Binding-site contacts:
Ligand atom N2 contacts residue NAG1 of chain 1.D at 0.3 Å (h-bond).
Ligand atom C2 contacts residue NAG1 of chain 1.D at 0.3 Å.
Ligand atom O3 contacts residue NAG1 of chain 1.C at 0.2 Å (h-bond).
Ligand atom C2 contacts residue NAG1 of chain 1.C at 0.2 Å.
Ligand atom C1 contacts residue NAG1 of chain 1.C at 1.4 Å.
Ligand atom C6 contacts residue FUC1 of chain 1.E at 0.3 Å.
Ligand atom O3 contacts residue NAG1 of chain 1.D at 0.3 Å (h-bond).
Ligand atom C6 contacts residue NAG1 of chain 1.C at 0.5 Å.
Ligand atom C1 contacts residue ASN13 of chain 1.A at 1.4 Å.
Ligand atom C3 contacts residue NAG1 of chain 1.D at 0.3 Å.
Ligand atom O6 contacts residue NAG1 of chain 1.D at 0.2 Å (h-bond).
Ligand atom C4 contacts residue NAG1 of chain 1.C at 0.3 Å.
Ligand atom C1 contacts residue FUC1 of chain 1.E at 0.2 Å.
Ligand atom C1 contacts residue NAG1 of chain 1.D at 0.3 Å.
Ligand atom C4 contacts residue FUC1 of chain 1.E at 0.2 Å.
Ligand atom O4 contacts residue FUC1 of chain 1.E at 0.2 Å (h-bond).
Ligand atom C4 contacts residue NAG1 of chain 1.D at 0.3 Å.
Ligand atom C7 contacts residue NAG1 of chain 1.D at 0.3 Å.
Ligand atom C2 contacts residue FUC1 of chain 1.E at 0.2 Å.
Ligand atom O6 contacts residue NAG1 of chain 1.C at 0.4 Å (h-bond).
Ligand atom O3 contacts residue FUC1 of chain 1.E at 0.2 Å (h-bond).
Ligand atom C3 contacts residue FUC1 of chain 1.E at 0.1 Å.
Ligand atom C8 contacts residue NAG1 of chain 1.C at 0.2 Å.
Ligand atom C6 contacts residue NAG1 of chain 1.D at 0.2 Å.
Ligand atom O5 contacts residue NAG1 of chain 1.D at 0.2 Å (h-bond).
Ligand atom O7 contacts residue NAG1 of chain 1.C at 0.2 Å (h-bond).
Ligand atom O2 contacts residue FUC1 of chain 1.E at 0.3 Å (h-bond).
Ligand atom C5 contacts residue NAG1 of chain 1.C at 0.4 Å.
Ligand atom O5 contacts residue FUC1 of chain 1.E at 0.3 Å (h-bond).
Ligand atom C5 contacts residue FUC1 of chain 1.E at 0.3 Å.
Ligand atom C8 contacts residue NAG1 of chain 1.D at 0.3 Å.
Ligand atom N2 contacts residue NAG1 of chain 1.C at 0.1 Å (h-bond).
Ligand atom C3 contacts residue NAG1 of chain 1.C at 0.2 Å.
Ligand atom C1 contacts residue NAG1 of chain 1.C at 0.3 Å.
Ligand atom C5 contacts residue NAG1 of chain 1.D at 0.2 Å.
Ligand atom O5 contacts residue NAG1 of chain 1.C at 0.3 Å (h-bond).
Ligand atom O7 contacts residue NAG1 of chain 1.D at 0.4 Å (h-bond).
Ligand atom O4 contacts residue NAG1 of chain 1.C at 0.3 Å (h-bond).
Ligand atom C7 contacts residue NAG1 of chain 1.C at 0.2 Å.
Ligand atom O4 contacts residue NAG1 of chain 1.D at 0.3 Å (h-bond).

Sequence of chain 1.A:
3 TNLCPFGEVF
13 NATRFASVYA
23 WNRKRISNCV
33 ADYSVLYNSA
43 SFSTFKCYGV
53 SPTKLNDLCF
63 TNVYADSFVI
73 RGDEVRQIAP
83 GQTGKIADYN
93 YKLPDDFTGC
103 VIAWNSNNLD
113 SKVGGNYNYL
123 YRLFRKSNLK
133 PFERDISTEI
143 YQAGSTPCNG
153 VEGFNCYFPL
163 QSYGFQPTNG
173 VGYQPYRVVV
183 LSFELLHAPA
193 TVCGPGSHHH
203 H

The protein below binds the small molecule below.
Small molecule (SMILES): CC(=O)N[C@H]1[C@H](O[C@H]2[C@H](O)[C@@H](NC(C)=O)CO[C@@H]2CO[C@@H]2O[C@@H](C)[C@@H](O)[C@@H](O)[C@@H]2O)O[C@H](CO)[C@@H](O)[C@@H]1O